The small molecule below binds the protein below.
Small molecule (SMILES): CC(=O)N[C@H]1[C@H](O[C@H]2[C@H](O)[C@@H](NC(C)=O)CO[C@@H]2CO)O[C@H](CO)[C@@H](O)[C@@H]1O

Binding-site contacts:
Ligand atom O7 contacts residue ASN154 of chain 46.G at 2.6 Å (h-bond).
Ligand atom N2 contacts residue THR156 of chain 46.G at 3.6 Å (h-bond).
Ligand atom C2 contacts residue THR156 of chain 46.G at 4.2 Å.
Ligand atom O5 contacts residue ASN154 of chain 46.G at 4.0 Å.
Ligand atom C7 contacts residue THR156 of chain 46.G at 3.9 Å.
Ligand atom C1 contacts residue THR156 of chain 46.G at 3.6 Å.
Ligand atom C1 contacts residue ASN154 of chain 46.G at 3.4 Å.
Ligand atom C7 contacts residue ASN154 of chain 46.G at 3.3 Å.
Ligand atom N2 contacts residue ASN154 of chain 46.G at 3.8 Å.
Ligand atom C6 contacts residue MET151 of chain 46.G at 4.5 Å (hydrophobic).
Ligand atom C2 contacts residue ASN154 of chain 46.G at 3.5 Å.
Ligand atom C8 contacts residue ASN154 of chain 46.G at 3.6 Å.
Ligand atom O6 contacts residue MET151 of chain 46.G at 3.4 Å.
Ligand atom C8 contacts residue THR156 of chain 46.G at 4.0 Å.

Sequence of chain 46.G:
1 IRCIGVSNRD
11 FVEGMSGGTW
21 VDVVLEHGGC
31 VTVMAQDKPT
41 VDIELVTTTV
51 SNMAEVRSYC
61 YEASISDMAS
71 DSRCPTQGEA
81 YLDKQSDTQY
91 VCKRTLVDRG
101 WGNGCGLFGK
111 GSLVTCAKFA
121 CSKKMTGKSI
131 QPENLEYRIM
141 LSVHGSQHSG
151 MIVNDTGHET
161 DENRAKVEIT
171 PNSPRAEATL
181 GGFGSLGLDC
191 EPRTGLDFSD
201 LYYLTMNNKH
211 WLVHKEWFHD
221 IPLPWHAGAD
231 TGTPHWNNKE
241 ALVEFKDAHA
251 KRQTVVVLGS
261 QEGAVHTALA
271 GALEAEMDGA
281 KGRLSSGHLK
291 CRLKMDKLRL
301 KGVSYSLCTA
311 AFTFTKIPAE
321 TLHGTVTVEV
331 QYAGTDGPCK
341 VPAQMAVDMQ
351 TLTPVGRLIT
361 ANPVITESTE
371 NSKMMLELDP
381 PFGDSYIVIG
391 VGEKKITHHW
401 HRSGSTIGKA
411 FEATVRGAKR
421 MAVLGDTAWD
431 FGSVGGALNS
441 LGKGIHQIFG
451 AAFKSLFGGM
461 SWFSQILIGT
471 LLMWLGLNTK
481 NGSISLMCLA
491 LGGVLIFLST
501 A